A small-molecule ligand and the protein it binds are described below.
Small molecule (SMILES): Nc1ccc(CCNc2ncnc3c2ncn3[C@@H]2O[C@H](CO)[C@@H](O)[C@H]2O)cc1

Binding-site contacts:
Ligand atom C9 contacts residue PHE201 of chain 1.C at 3.7 Å (hydrophobic).
Ligand atom C8 contacts residue SER151 of chain 1.C at 3.1 Å.
Ligand atom C6 contacts residue ILE116 of chain 1.C at 3.7 Å (hydrophobic).
Ligand atom N3 contacts residue SER151 of chain 1.C at 2.9 Å (h-bond).
Ligand atom C contacts residue ASP115 of chain 1.C at 3.6 Å.
Ligand atom N2 contacts residue ILE62 of chain 1.C at 3.8 Å.
Ligand atom N1 contacts residue PRO168 of chain 1.C at 3.8 Å.
Ligand atom C14 contacts residue TYR179 of chain 1.C at 3.5 Å (hydrophobic).
Ligand atom N5 contacts residue LEU175 of chain 1.C at 3.5 Å.
Ligand atom C11 contacts residue ASP150 of chain 1.C at 3.8 Å.
Ligand atom O1 contacts residue ASP115 of chain 1.C at 2.7 Å (salt-bridge).
Ligand atom O3 contacts residue ASP115 of chain 1.C at 3.9 Å.
Ligand atom C16 contacts residue ILE170 of chain 1.C at 3.9 Å (hydrophobic).
Ligand atom N2 contacts residue ASP115 of chain 1.C at 3.8 Å.
Ligand atom N4 contacts residue TYR179 of chain 1.C at 3.8 Å.
Ligand atom C10 contacts residue TYR179 of chain 1.C at 3.5 Å (hydrophobic).
Ligand atom C10 contacts residue ASP150 of chain 1.C at 3.6 Å.
Ligand atom C5 contacts residue PRO168 of chain 1.C at 3.6 Å (hydrophobic).
Ligand atom N3 contacts residue ILE116 of chain 1.C at 3.7 Å.
Ligand atom N5 contacts residue GLU176 of chain 1.C at 3.8 Å.
Ligand atom O2 contacts residue TYR31 of chain 1.C at 3.8 Å.
Ligand atom C13 contacts residue TYR179 of chain 1.C at 3.5 Å (hydrophobic).
Ligand atom O3 contacts residue PRO168 of chain 1.C at 3.7 Å.
Ligand atom C9 contacts residue ASP150 of chain 1.C at 3.6 Å.
Ligand atom N4 contacts residue ASP150 of chain 1.C at 2.7 Å (salt-bridge).
Ligand atom C15 contacts residue LEU175 of chain 1.C at 3.7 Å (hydrophobic).
Ligand atom C8 contacts residue ILE116 of chain 1.C at 3.9 Å (hydrophobic).
Ligand atom C7 contacts residue ILE116 of chain 1.C at 3.9 Å (hydrophobic).
Ligand atom O contacts residue GLY65 of chain 1.C at 3.7 Å.
Ligand atom C9 contacts residue ILE116 of chain 1.C at 3.6 Å (hydrophobic).
Ligand atom C8 contacts residue CYS149 of chain 1.C at 3.9 Å (hydrophobic).
Ligand atom C1 contacts residue ASP115 of chain 1.C at 3.5 Å.
Ligand atom N3 contacts residue ASP150 of chain 1.C at 3.6 Å (salt-bridge).
Ligand atom C8 contacts residue ILE62 of chain 1.C at 3.7 Å (hydrophobic).
Ligand atom N3 contacts residue PHE201 of chain 1.C at 3.9 Å.
Ligand atom O contacts residue ASP115 of chain 1.C at 2.6 Å (salt-bridge).
Ligand atom N2 contacts residue ILE116 of chain 1.C at 3.5 Å (h-bond).
Ligand atom C3 contacts residue PRO168 of chain 1.C at 3.5 Å (hydrophobic).
Ligand atom O3 contacts residue SER63 of chain 1.C at 3.4 Å.
Ligand atom C4 contacts residue ASP115 of chain 1.C at 3.3 Å.

Sequence of chain 1.C:
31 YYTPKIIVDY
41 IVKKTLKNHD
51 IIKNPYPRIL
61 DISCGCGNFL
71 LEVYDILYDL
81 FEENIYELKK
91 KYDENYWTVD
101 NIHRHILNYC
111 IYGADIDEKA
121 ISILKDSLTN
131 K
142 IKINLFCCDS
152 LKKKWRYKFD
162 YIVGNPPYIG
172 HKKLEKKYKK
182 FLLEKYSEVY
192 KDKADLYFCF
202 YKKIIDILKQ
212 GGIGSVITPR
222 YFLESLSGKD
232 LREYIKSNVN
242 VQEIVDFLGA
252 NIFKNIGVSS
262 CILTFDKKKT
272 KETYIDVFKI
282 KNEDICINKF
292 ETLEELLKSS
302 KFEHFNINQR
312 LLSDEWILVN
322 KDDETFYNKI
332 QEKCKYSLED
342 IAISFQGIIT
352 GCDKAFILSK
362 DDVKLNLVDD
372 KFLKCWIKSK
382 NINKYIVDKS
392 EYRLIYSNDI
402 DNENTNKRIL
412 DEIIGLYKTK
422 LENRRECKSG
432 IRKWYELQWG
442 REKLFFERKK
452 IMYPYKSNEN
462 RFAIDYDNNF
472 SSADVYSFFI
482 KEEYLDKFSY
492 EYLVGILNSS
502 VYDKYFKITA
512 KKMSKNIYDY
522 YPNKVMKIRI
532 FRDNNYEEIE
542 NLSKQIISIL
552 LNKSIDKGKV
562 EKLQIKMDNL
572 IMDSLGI